Sequence of chain 1.A:
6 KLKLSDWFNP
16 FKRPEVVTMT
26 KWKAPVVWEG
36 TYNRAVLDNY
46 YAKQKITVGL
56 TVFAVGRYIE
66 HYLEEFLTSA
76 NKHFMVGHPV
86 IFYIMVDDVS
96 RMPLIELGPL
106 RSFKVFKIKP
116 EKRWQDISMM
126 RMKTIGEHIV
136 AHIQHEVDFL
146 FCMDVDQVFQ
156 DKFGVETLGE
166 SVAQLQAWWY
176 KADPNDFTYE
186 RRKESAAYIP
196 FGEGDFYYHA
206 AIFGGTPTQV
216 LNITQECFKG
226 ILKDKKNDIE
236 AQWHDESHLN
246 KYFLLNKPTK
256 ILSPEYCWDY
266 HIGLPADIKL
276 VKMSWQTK

This protein binds this small molecule.
Small molecule (SMILES): O=c1ccn([C@@H]2O[C@H](CO[P](=O)(O)O[P](=O)(O)O[C@H]3O[C@H](CO)[C@H](O)[C@H](O)[C@H]3O)[C@@H](O)[C@H]2O)c(=O)[nH]1

Binding-site contacts:
Ligand atom PA contacts residue CO1 of chain 1.D at 3.3 Å.
Ligand atom O3D contacts residue ASP151 of chain 1.A at 2.9 Å (salt-bridge).
Ligand atom O4' contacts residue ASP240 of chain 1.A at 3.0 Å (salt-bridge).
Ligand atom O2A contacts residue TYR63 of chain 1.A at 2.5 Å (h-bond).
Ligand atom C4' contacts residue ASP240 of chain 1.A at 3.2 Å.
Ligand atom C4' contacts residue SER123 of chain 1.A at 3.3 Å.
Ligand atom C3' contacts residue ASP149 of chain 1.A at 3.3 Å.
Ligand atom O3' contacts residue ARG126 of chain 1.A at 2.8 Å (salt-bridge).
Ligand atom C3' contacts residue ARG126 of chain 1.A at 3.2 Å.
Ligand atom O3D contacts residue ASP149 of chain 1.A at 3.0 Å.
Ligand atom O3D contacts residue VAL150 of chain 1.A at 3.3 Å (h-bond).
Ligand atom O3A contacts residue CO1 of chain 1.D at 3.4 Å.
Ligand atom O2 contacts residue VAL60 of chain 1.A at 3.0 Å (h-bond).
Ligand atom O3' contacts residue ALA205 of chain 1.A at 3.0 Å (h-bond).
Ligand atom C1' contacts residue GAL2 of chain 1.C at 3.2 Å.
Ligand atom C4 contacts residue TYR63 of chain 1.A at 3.4 Å (hydrophobic).
Ligand atom O2' contacts residue HIS204 of chain 1.A at 3.4 Å (h-bond).
Ligand atom O3' contacts residue ASP149 of chain 1.A at 3.3 Å (salt-bridge).
Ligand atom O4' contacts residue GLU241 of chain 1.A at 3.2 Å.
Ligand atom O2B contacts residue GAL2 of chain 1.C at 2.7 Å (h-bond).
Ligand atom N3 contacts residue VAL60 of chain 1.A at 2.9 Å (h-bond).
Ligand atom C6' contacts residue ASP240 of chain 1.A at 3.4 Å.
Ligand atom O2' contacts residue CO1 of chain 1.D at 3.4 Å.
Ligand atom O2D contacts residue VAL150 of chain 1.A at 3.4 Å (h-bond).
Ligand atom O2D contacts residue PHE58 of chain 1.A at 2.9 Å (h-bond).
Ligand atom O3B contacts residue CO1 of chain 1.D at 3.1 Å.
Ligand atom O3B contacts residue ASP149 of chain 1.A at 3.4 Å (salt-bridge).
Ligand atom O4' contacts residue ALA205 of chain 1.A at 3.0 Å.
Ligand atom O4 contacts residue TYR63 of chain 1.A at 3.4 Å.
Ligand atom PB contacts residue CO1 of chain 1.D at 3.0 Å.
Ligand atom O1B contacts residue CO1 of chain 1.D at 2.2 Å.
Ligand atom O2' contacts residue ALA206 of chain 1.A at 3.3 Å (h-bond).
Ligand atom C2' contacts residue ASP149 of chain 1.A at 3.3 Å.
Ligand atom C6' contacts residue TRP238 of chain 1.A at 3.3 Å (hydrophobic).
Ligand atom O1A contacts residue CO1 of chain 1.D at 2.3 Å.
Ligand atom O1A contacts residue ASP151 of chain 1.A at 2.6 Å (salt-bridge).
Ligand atom N3 contacts residue TYR63 of chain 1.A at 3.2 Å.
Ligand atom O6' contacts residue HIS239 of chain 1.A at 3.1 Å (h-bond).
Ligand atom O1B contacts residue LYS283 of chain 1.A at 2.4 Å (salt-bridge).
Ligand atom O2' contacts residue ASP149 of chain 1.A at 2.3 Å (salt-bridge).